Sequence of chain 1.R:
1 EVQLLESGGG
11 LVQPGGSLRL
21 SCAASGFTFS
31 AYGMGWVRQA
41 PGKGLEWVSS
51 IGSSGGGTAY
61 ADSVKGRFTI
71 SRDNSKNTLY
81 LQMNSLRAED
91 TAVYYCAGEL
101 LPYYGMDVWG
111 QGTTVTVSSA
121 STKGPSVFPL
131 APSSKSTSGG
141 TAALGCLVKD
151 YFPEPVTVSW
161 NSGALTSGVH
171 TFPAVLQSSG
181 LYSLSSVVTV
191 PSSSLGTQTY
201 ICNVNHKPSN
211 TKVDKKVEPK

Binding-site contacts:
Ligand atom CD2 contacts residue ALA59 of chain 1.R at 3.2 Å (hydrophobic).
Ligand atom OE1 contacts residue ARG27 of chain 1.N at 3.0 Å (salt-bridge).
Ligand atom N contacts residue GLY95 of chain 1.N at 2.7 Å (h-bond).
Ligand atom OG1 contacts residue SER96 of chain 1.N at 3.4 Å.
Ligand atom N contacts residue TYR99 of chain 1.C at 3.0 Å (h-bond).
Ligand atom C contacts residue GLY95 of chain 1.N at 3.4 Å.
Ligand atom N contacts residue GLU63 of chain 1.C at 2.7 Å (salt-bridge).
Ligand atom O contacts residue TYR159 of chain 1.C at 2.7 Å (h-bond).
Ligand atom C contacts residue GLU63 of chain 1.C at 3.4 Å.
Ligand atom CD2 contacts residue PHE9 of chain 1.C at 3.4 Å (hydrophobic).
Ligand atom O contacts residue TYR103 of chain 1.R at 3.0 Å (h-bond).
Ligand atom CD1 contacts residue MET45 of chain 1.C at 3.1 Å (hydrophobic).
Ligand atom O contacts residue HIS70 of chain 1.C at 2.9 Å.
Ligand atom C contacts residue TYR7 of chain 1.C at 3.3 Å (hydrophobic).
Ligand atom CA contacts residue ASP77 of chain 1.C at 3.4 Å.
Ligand atom CB contacts residue TYR99 of chain 1.C at 2.9 Å (hydrophobic).
Ligand atom CD1 contacts residue HIS70 of chain 1.C at 3.0 Å.
Ligand atom NE1 contacts residue ALA59 of chain 1.R at 3.4 Å (h-bond).
Ligand atom CD1 contacts residue VAL67 of chain 1.C at 3.4 Å (hydrophobic).
Ligand atom N contacts residue ASP77 of chain 1.C at 2.7 Å (salt-bridge).
Ligand atom CB contacts residue GLY56 of chain 1.R at 3.2 Å.
Ligand atom N contacts residue TYR171 of chain 1.C at 2.6 Å (h-bond).
Ligand atom CG2 contacts residue TRP147 of chain 1.C at 3.2 Å (hydrophobic).
Ligand atom CE contacts residue TYR98 of chain 1.N at 3.1 Å (hydrophobic).
Ligand atom OE1 contacts residue TYR32 of chain 1.N at 3.0 Å (h-bond).
Ligand atom O contacts residue LYS66 of chain 1.C at 2.9 Å (salt-bridge).
Ligand atom OG contacts residue GLU63 of chain 1.C at 2.8 Å (salt-bridge).
Ligand atom OG contacts residue LYS66 of chain 1.C at 3.1 Å (salt-bridge).
Ligand atom NE2 contacts residue ARG27 of chain 1.N at 3.0 Å (salt-bridge).
Ligand atom OG contacts residue SER54 of chain 1.R at 2.5 Å (h-bond).
Ligand atom O contacts residue GLY95 of chain 1.N at 3.0 Å (h-bond).
Ligand atom O contacts residue GLY55 of chain 1.R at 3.3 Å (h-bond).
Ligand atom CB contacts residue SER54 of chain 1.R at 3.3 Å.
Ligand atom NE1 contacts residue GLY57 of chain 1.R at 2.8 Å (h-bond).
Ligand atom CA contacts residue GLU63 of chain 1.C at 3.1 Å.
Ligand atom N contacts residue TYR7 of chain 1.C at 2.6 Å (h-bond).
Ligand atom O contacts residue TRP147 of chain 1.C at 2.8 Å (h-bond).
Ligand atom CG2 contacts residue ASP77 of chain 1.C at 3.3 Å.
Ligand atom CE2 contacts residue ALA59 of chain 1.R at 3.2 Å (hydrophobic).
Ligand atom CA contacts residue TYR7 of chain 1.C at 3.3 Å (hydrophobic).

Sequence of chain 1.N:
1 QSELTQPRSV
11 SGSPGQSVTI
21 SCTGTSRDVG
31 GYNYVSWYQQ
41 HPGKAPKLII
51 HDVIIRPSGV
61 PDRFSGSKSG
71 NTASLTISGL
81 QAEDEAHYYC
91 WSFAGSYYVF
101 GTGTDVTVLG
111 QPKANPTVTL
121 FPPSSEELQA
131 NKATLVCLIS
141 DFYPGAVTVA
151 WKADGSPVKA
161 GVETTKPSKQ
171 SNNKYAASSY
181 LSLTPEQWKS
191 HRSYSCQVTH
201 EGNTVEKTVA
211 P

The small molecule below binds the protein below.
Small molecule (SMILES): CC[C@H](C)[C@H](NC(=O)[C@H](CC1=CN=C2C=CC=CC12)NC(=O)[C@H](CCSC)NC(=O)[C@H](CC(C)C)NC(=O)[C@H](CC(C)C)NC(=O)[C@@H](N)CO)C(=O)N[C@H](C(=O)N[C@@H](CCC(N)=O)C(=O)N[C@H](C=O)C(C)C)[C@@H](C)O

Sequence of chain 1.C:
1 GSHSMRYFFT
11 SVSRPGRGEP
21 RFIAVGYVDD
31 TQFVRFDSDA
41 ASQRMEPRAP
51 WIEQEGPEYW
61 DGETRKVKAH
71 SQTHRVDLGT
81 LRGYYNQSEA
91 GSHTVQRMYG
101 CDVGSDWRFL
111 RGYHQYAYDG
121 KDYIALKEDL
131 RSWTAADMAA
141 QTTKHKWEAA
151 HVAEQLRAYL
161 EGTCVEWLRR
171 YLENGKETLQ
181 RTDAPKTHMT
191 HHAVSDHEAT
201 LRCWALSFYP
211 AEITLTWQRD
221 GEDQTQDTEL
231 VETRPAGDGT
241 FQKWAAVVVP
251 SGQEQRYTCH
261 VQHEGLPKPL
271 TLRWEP